A small-molecule ligand and the protein it binds are described below.
Small molecule (SMILES): O=C(O)Cc1ccc(O)c(O)c1

Binding-site contacts:
Ligand atom O4 contacts residue FE1 of chain 1.I at 2.3 Å.
Ligand atom O4 contacts residue GLU267 of chain 1.C at 3.2 Å (salt-bridge).
Ligand atom C7 contacts residue ARG293 of chain 1.C at 3.5 Å.
Ligand atom C5 contacts residue TRP192 of chain 1.C at 3.4 Å (hydrophobic).
Ligand atom O3 contacts residue GLU267 of chain 1.C at 3.1 Å (salt-bridge).
Ligand atom C5 contacts residue HIS248 of chain 1.C at 3.5 Å.
Ligand atom C7 contacts residue HIS248 of chain 1.C at 3.7 Å.
Ligand atom C6 contacts residue VAL250 of chain 1.C at 3.1 Å (hydrophobic).
Ligand atom O2 contacts residue HIS248 of chain 1.C at 2.3 Å (h-bond).
Ligand atom O3 contacts residue FE1 of chain 1.I at 2.0 Å.
Ligand atom O4 contacts residue HIS155 of chain 1.C at 3.3 Å (h-bond).
Ligand atom O2 contacts residue ARG293 of chain 1.C at 3.1 Å (salt-bridge).
Ligand atom C4 contacts residue HIS248 of chain 1.C at 3.4 Å.
Ligand atom O2 contacts residue ARG243 of chain 1.C at 2.6 Å (salt-bridge).
Ligand atom C6 contacts residue TRP192 of chain 1.C at 3.7 Å (hydrophobic).
Ligand atom C2 contacts residue HIS248 of chain 1.C at 3.4 Å.
Ligand atom C5 contacts residue VAL250 of chain 1.C at 3.5 Å (hydrophobic).
Ligand atom C3 contacts residue HIS248 of chain 1.C at 3.5 Å.
Ligand atom C2 contacts residue TYR257 of chain 1.C at 3.2 Å (hydrophobic).
Ligand atom C5 contacts residue SER251 of chain 1.C at 3.5 Å.
Ligand atom C1 contacts residue HIS248 of chain 1.C at 3.3 Å.
Ligand atom O3 contacts residue ASN157 of chain 1.C at 3.5 Å (h-bond).
Ligand atom C8 contacts residue ARG293 of chain 1.C at 3.4 Å.
Ligand atom C4 contacts residue TYR257 of chain 1.C at 3.9 Å (hydrophobic).
Ligand atom O4 contacts residue HIS200 of chain 1.C at 3.2 Å (h-bond).
Ligand atom O4 contacts residue TYR269 of chain 1.C at 3.6 Å.
Ligand atom O1 contacts residue ARG243 of chain 1.C at 2.9 Å (salt-bridge).
Ligand atom C4 contacts residue FE1 of chain 1.I at 3.2 Å.
Ligand atom C1 contacts residue TRP192 of chain 1.C at 3.5 Å (hydrophobic).
Ligand atom C8 contacts residue HIS248 of chain 1.C at 3.3 Å.
Ligand atom O1 contacts residue TRP304 of chain 1.C at 3.4 Å.
Ligand atom C3 contacts residue TYR257 of chain 1.C at 2.9 Å (hydrophobic).
Ligand atom O3 contacts residue HIS214 of chain 1.C at 2.9 Å (h-bond).
Ligand atom C6 contacts residue HIS248 of chain 1.C at 3.4 Å.
Ligand atom O3 contacts residue TYR257 of chain 1.C at 2.6 Å (h-bond).
Ligand atom C8 contacts residue ARG243 of chain 1.C at 3.3 Å.
Ligand atom O1 contacts residue ARG293 of chain 1.C at 2.6 Å (salt-bridge).
Ligand atom C7 contacts residue TRP192 of chain 1.C at 3.7 Å (hydrophobic).
Ligand atom C4 contacts residue TRP192 of chain 1.C at 3.6 Å (hydrophobic).
Ligand atom C3 contacts residue FE1 of chain 1.I at 3.1 Å.

Sequence of chain 1.C:
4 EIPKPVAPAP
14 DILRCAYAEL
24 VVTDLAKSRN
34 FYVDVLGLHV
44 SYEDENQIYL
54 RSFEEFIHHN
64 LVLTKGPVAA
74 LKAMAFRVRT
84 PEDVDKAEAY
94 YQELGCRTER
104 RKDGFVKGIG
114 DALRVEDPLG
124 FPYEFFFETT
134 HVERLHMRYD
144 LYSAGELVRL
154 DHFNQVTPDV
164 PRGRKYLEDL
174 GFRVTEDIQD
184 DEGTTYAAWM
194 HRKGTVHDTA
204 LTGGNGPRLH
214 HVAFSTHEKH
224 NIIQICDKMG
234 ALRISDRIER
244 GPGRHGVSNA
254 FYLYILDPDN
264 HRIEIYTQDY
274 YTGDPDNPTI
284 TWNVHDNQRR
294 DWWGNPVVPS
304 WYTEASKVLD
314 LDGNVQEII